Sequence of chain 1.A:
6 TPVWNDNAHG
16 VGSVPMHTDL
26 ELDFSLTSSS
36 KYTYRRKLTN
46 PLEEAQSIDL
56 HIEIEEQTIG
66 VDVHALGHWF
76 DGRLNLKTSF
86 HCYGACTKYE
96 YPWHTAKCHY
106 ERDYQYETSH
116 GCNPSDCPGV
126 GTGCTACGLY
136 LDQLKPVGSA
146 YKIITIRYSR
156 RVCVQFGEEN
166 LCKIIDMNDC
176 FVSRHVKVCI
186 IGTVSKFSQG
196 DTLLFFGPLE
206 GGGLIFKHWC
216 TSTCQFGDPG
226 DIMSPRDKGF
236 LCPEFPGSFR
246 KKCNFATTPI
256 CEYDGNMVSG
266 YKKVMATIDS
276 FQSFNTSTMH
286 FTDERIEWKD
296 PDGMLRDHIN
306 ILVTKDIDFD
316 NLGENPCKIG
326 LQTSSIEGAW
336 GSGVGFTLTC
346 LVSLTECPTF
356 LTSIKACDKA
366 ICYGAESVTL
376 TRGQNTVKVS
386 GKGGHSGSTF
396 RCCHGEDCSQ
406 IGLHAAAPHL

Binding-site contacts:
Ligand atom C7 contacts residue SER385 of chain 2.A at 3.5 Å.
Ligand atom O4 contacts residue THR342 of chain 2.A at 4.0 Å.
Ligand atom C1 contacts residue ASN280 of chain 1.A at 1.5 Å.
Ligand atom C8 contacts residue GLY340 of chain 2.A at 3.4 Å.
Ligand atom C7 contacts residue THR342 of chain 2.A at 3.6 Å.
Ligand atom C4 contacts residue GLU332 of chain 2.A at 3.9 Å.
Ligand atom C5 contacts residue ASN280 of chain 1.A at 3.7 Å.
Ligand atom C6 contacts residue GLY208 of chain 1.A at 3.2 Å.
Ligand atom C4 contacts residue PHE201 of chain 1.A at 3.8 Å (hydrophobic).
Ligand atom C3 contacts residue ASN280 of chain 1.A at 3.8 Å.
Ligand atom O7 contacts residue SER385 of chain 2.A at 2.5 Å (h-bond).
Ligand atom C3 contacts residue GLU332 of chain 2.A at 3.6 Å.
Ligand atom C2 contacts residue GLU332 of chain 2.A at 3.7 Å.
Ligand atom C2 contacts residue ASN280 of chain 1.A at 2.5 Å.
Ligand atom O3 contacts residue PHE201 of chain 1.A at 4.0 Å.
Ligand atom C5 contacts residue GLY208 of chain 1.A at 4.0 Å.
Ligand atom C6 contacts residue SER278 of chain 1.A at 3.9 Å.
Ligand atom C3 contacts residue LEU204 of chain 1.A at 3.5 Å (hydrophobic).
Ligand atom C2 contacts residue GLY206 of chain 1.A at 4.3 Å.
Ligand atom C8 contacts residue PHE341 of chain 2.A at 3.9 Å (hydrophobic).
Ligand atom C8 contacts residue SER385 of chain 2.A at 4.2 Å.
Ligand atom C6 contacts residue LEU209 of chain 1.A at 3.6 Å (hydrophobic).
Ligand atom N2 contacts residue ASN280 of chain 1.A at 2.8 Å (h-bond).
Ligand atom O7 contacts residue ASN280 of chain 1.A at 3.6 Å.
Ligand atom C8 contacts residue GLY333 of chain 2.A at 3.6 Å.
Ligand atom N2 contacts residue GLU332 of chain 2.A at 4.2 Å.
Ligand atom O5 contacts residue ASN280 of chain 1.A at 2.4 Å (h-bond).
Ligand atom O3 contacts residue LEU204 of chain 1.A at 3.4 Å.
Ligand atom C8 contacts residue THR342 of chain 2.A at 4.1 Å.
Ligand atom C1 contacts residue SER385 of chain 2.A at 4.0 Å.
Ligand atom O4 contacts residue PHE201 of chain 1.A at 3.2 Å.
Ligand atom O7 contacts residue GLU332 of chain 2.A at 3.2 Å.
Ligand atom O3 contacts residue GLU332 of chain 2.A at 2.8 Å (salt-bridge).
Ligand atom C7 contacts residue ASN280 of chain 1.A at 3.4 Å.
Ligand atom O7 contacts residue THR342 of chain 2.A at 2.7 Å (h-bond).
Ligand atom C5 contacts residue GLY207 of chain 1.A at 4.2 Å.
Ligand atom C8 contacts residue GLU332 of chain 2.A at 4.0 Å.
Ligand atom C4 contacts residue LEU204 of chain 1.A at 3.6 Å (hydrophobic).
Ligand atom C7 contacts residue GLU332 of chain 2.A at 3.9 Å.
Ligand atom C1 contacts residue GLY206 of chain 1.A at 4.0 Å.

A protein and the small-molecule ligand that binds it are described below.
Small molecule (SMILES): CC(=O)N[C@H]1[C@H](O[C@H]2[C@H](O)[C@@H](NC(C)=O)CO[C@@H]2CO[C@H]2O[C@@H](C)[C@@H](O)[C@@H](O)[C@@H]2O)O[C@H](CO)[C@@H](O)[C@@H]1O

Sequence of chain 2.A:
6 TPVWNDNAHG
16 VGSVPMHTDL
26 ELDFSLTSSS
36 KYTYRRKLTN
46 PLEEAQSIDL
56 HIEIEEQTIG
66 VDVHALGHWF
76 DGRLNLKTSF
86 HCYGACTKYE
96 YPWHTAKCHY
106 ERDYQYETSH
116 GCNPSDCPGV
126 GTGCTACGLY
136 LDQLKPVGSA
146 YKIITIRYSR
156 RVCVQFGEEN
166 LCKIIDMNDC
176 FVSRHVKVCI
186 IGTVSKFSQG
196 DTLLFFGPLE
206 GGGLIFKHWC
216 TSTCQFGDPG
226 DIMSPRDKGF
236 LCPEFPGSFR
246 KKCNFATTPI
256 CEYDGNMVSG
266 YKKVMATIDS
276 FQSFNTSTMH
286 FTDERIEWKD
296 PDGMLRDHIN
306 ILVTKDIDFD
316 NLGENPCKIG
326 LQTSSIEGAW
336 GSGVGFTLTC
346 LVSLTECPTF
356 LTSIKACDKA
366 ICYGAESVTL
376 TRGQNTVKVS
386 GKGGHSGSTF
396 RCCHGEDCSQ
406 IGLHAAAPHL